Sequence of chain 1.A:
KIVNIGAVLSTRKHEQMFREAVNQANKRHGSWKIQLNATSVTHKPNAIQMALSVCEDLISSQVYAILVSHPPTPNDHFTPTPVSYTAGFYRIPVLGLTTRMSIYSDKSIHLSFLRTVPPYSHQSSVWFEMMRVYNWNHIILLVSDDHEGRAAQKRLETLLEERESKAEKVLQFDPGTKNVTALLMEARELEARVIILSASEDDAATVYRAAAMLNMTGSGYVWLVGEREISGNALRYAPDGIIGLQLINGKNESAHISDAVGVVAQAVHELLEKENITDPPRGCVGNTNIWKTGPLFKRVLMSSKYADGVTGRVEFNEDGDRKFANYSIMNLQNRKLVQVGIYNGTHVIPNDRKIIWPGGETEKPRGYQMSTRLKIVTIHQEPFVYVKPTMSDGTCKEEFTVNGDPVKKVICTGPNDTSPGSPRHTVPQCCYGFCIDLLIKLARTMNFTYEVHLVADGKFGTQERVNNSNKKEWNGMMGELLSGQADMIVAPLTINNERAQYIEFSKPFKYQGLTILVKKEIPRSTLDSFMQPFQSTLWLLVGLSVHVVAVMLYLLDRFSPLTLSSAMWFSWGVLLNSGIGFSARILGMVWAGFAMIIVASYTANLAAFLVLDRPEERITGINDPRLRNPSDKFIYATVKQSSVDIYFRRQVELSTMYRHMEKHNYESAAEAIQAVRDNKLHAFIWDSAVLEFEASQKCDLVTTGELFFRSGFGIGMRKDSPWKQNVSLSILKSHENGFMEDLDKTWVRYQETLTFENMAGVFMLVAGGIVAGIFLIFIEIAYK

Binding-site contacts:
Ligand atom N2 contacts residue ASN300 of chain 1.A at 2.9 Å (h-bond).
Ligand atom C4 contacts residue ASN300 of chain 1.A at 4.2 Å.
Ligand atom C2 contacts residue ASN300 of chain 1.A at 2.5 Å.
Ligand atom C5 contacts residue ASN300 of chain 1.A at 3.6 Å.
Ligand atom C1 contacts residue ASN300 of chain 1.A at 1.4 Å.
Ligand atom C3 contacts residue ASN300 of chain 1.A at 3.8 Å.
Ligand atom C7 contacts residue ASN300 of chain 1.A at 3.9 Å.
Ligand atom C8 contacts residue ASN300 of chain 1.A at 3.7 Å.
Ligand atom O5 contacts residue ASN300 of chain 1.A at 2.3 Å (h-bond).

This protein binds this small molecule.
Small molecule (SMILES): CC(=O)N[C@@H]1[C@@H](O)[C@H](O)[C@@H](CO)O[C@H]1O